Binding-site contacts:
Ligand atom C3 contacts residue VAL612 of chain 2.A at 4.3 Å (hydrophobic).
Ligand atom O6 contacts residue GLY495 of chain 2.A at 3.8 Å.
Ligand atom C6 contacts residue LEU613 of chain 2.A at 4.3 Å (hydrophobic).
Ligand atom C5 contacts residue PHE605 of chain 2.A at 4.3 Å (hydrophobic).
Ligand atom C1 contacts residue ARG450 of chain 2.A at 4.3 Å.
Ligand atom C4 contacts residue PHE605 of chain 2.A at 4.3 Å (hydrophobic).
Ligand atom O4 contacts residue LEU613 of chain 2.A at 4.1 Å.
Ligand atom O4 contacts residue VAL612 of chain 2.A at 3.8 Å.
Ligand atom O4 contacts residue PHE605 of chain 2.A at 4.2 Å.
Ligand atom O3 contacts residue PHE605 of chain 2.A at 3.8 Å.
Ligand atom O6 contacts residue MET493 of chain 2.A at 4.5 Å.
Ligand atom C6 contacts residue MET493 of chain 2.A at 4.3 Å (hydrophobic).
Ligand atom O2 contacts residue ARG450 of chain 2.A at 3.2 Å (salt-bridge).
Ligand atom C3 contacts residue PHE605 of chain 2.A at 3.5 Å (hydrophobic).
Ligand atom C2 contacts residue ARG450 of chain 2.A at 3.5 Å.
Ligand atom O3 contacts residue VAL612 of chain 2.A at 3.4 Å (h-bond).
Ligand atom C6 contacts residue ALA494 of chain 2.A at 3.7 Å (hydrophobic).
Ligand atom C3 contacts residue ARG450 of chain 2.A at 3.8 Å.
Ligand atom O6 contacts residue ALA494 of chain 2.A at 3.3 Å.

The protein below binds the small molecule below.
Small molecule (SMILES): O=C1CO[C@H](CO)[C@@H](O)[C@@H]1O

Sequence of chain 2.A:
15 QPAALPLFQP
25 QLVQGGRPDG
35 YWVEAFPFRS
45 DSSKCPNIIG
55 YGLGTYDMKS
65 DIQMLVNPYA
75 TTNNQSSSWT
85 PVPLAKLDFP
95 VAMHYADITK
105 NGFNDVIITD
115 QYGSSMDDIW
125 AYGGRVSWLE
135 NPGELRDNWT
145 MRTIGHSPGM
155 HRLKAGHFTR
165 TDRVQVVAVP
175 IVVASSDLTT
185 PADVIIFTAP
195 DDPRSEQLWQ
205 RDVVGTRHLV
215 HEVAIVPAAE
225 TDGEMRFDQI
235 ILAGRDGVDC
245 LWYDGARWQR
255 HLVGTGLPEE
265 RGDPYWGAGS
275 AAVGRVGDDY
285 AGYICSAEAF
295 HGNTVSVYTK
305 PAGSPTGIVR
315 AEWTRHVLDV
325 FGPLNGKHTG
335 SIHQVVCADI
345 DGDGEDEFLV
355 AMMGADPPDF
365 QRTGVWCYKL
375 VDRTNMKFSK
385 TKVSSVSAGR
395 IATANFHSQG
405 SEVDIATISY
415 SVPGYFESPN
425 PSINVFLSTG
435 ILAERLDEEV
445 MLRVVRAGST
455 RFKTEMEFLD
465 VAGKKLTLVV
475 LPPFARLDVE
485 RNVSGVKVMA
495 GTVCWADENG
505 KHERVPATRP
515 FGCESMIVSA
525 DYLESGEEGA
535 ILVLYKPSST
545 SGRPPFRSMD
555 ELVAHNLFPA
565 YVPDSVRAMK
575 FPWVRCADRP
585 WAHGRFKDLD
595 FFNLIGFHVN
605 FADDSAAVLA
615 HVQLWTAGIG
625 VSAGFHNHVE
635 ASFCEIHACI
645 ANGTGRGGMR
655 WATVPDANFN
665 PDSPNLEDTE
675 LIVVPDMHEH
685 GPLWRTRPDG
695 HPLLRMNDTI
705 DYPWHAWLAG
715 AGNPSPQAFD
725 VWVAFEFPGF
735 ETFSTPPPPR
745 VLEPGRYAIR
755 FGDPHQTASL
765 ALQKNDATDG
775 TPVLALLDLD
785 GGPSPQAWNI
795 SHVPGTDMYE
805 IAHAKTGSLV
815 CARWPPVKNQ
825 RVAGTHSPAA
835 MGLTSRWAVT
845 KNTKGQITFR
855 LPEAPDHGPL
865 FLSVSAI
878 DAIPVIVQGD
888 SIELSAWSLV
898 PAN